Sequence of chain 1.K:
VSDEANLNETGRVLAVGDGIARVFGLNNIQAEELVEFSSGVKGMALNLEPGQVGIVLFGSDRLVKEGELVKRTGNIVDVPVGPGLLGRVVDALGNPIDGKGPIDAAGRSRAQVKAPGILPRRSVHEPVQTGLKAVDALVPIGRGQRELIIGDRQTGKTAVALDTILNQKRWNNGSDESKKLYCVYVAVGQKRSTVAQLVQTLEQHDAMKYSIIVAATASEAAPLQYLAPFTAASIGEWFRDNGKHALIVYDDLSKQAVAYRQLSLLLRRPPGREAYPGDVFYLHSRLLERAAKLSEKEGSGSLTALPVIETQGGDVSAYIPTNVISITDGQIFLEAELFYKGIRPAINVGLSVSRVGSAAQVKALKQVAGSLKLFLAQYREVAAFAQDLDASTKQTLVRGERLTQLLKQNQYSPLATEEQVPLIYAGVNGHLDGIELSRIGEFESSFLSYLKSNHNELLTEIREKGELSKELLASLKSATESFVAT

Binding-site contacts:
Ligand atom N6 contacts residue PHE424 of chain 1.O at 3.2 Å.
Ligand atom O2G contacts residue MG1 of chain 1.UA at 2.2 Å.
Ligand atom O1A contacts residue GLY168 of chain 1.O at 3.4 Å.
Ligand atom O2A contacts residue ARG375 of chain 1.K at 2.2 Å (salt-bridge).
Ligand atom O1G contacts residue LYS169 of chain 1.O at 2.6 Å (salt-bridge).
Ligand atom O1B contacts residue LYS169 of chain 1.O at 2.5 Å (salt-bridge).
Ligand atom O3A contacts residue LYS169 of chain 1.O at 3.2 Å (salt-bridge).
Ligand atom O2G contacts residue THR170 of chain 1.O at 3.6 Å.
Ligand atom O2' contacts residue PHE430 of chain 1.O at 3.3 Å.
Ligand atom C5' contacts residue ARG375 of chain 1.K at 3.4 Å.
Ligand atom N3B contacts residue GLY166 of chain 1.O at 3.2 Å (h-bond).
Ligand atom N9 contacts residue TYR351 of chain 1.O at 3.4 Å.
Ligand atom N3B contacts residue ARG375 of chain 1.K at 3.0 Å (salt-bridge).
Ligand atom C5 contacts residue TYR351 of chain 1.O at 3.4 Å (hydrophobic).
Ligand atom O1B contacts residue GLY168 of chain 1.O at 3.6 Å (h-bond).
Ligand atom O3G contacts residue ARG375 of chain 1.K at 3.2 Å (salt-bridge).
Ligand atom O3' contacts residue ARG375 of chain 1.K at 3.3 Å.
Ligand atom O2B contacts residue THR170 of chain 1.O at 2.1 Å (h-bond).
Ligand atom C2 contacts residue TYR351 of chain 1.O at 3.5 Å (hydrophobic).
Ligand atom O2B contacts residue MG1 of chain 1.UA at 2.2 Å.
Ligand atom C5' contacts residue GLY166 of chain 1.O at 3.5 Å.
Ligand atom N7 contacts residue VAL171 of chain 1.O at 3.4 Å.
Ligand atom O5' contacts residue GLY168 of chain 1.O at 3.6 Å.
Ligand atom PG contacts residue MG1 of chain 1.UA at 3.5 Å.
Ligand atom PA contacts residue ARG375 of chain 1.K at 3.5 Å.
Ligand atom C4 contacts residue TYR351 of chain 1.O at 3.4 Å (hydrophobic).
Ligand atom N1 contacts residue TYR351 of chain 1.O at 3.3 Å.
Ligand atom PB contacts residue THR170 of chain 1.O at 3.6 Å.
Ligand atom O3G contacts residue SER346 of chain 1.K at 2.9 Å.
Ligand atom PB contacts residue LYS169 of chain 1.O at 3.5 Å.
Ligand atom O1G contacts residue GLY166 of chain 1.O at 3.4 Å (h-bond).
Ligand atom O2G contacts residue ARG196 of chain 1.O at 3.1 Å (salt-bridge).
Ligand atom O3G contacts residue ARG196 of chain 1.O at 2.9 Å (salt-bridge).
Ligand atom O1A contacts residue THR170 of chain 1.O at 3.2 Å (h-bond).
Ligand atom O3G contacts residue ILE345 of chain 1.K at 3.5 Å (h-bond).
Ligand atom C6 contacts residue TYR351 of chain 1.O at 3.5 Å (hydrophobic).
Ligand atom O3A contacts residue GLY168 of chain 1.O at 2.9 Å (h-bond).
Ligand atom O1A contacts residue VAL171 of chain 1.O at 2.5 Å (h-bond).
Ligand atom PB contacts residue MG1 of chain 1.UA at 3.4 Å.
Ligand atom O1G contacts residue ALA165 of chain 1.O at 3.6 Å.

The protein below binds the small molecule below.
Small molecule (SMILES): Nc1ncnc2c1ncn2[C@@H]1O[C@H](CO[P](=O)(O)O[P](=O)(O)NP(=O)(O)O)[C@@H](O)[C@H]1O

Sequence of chain 1.O:
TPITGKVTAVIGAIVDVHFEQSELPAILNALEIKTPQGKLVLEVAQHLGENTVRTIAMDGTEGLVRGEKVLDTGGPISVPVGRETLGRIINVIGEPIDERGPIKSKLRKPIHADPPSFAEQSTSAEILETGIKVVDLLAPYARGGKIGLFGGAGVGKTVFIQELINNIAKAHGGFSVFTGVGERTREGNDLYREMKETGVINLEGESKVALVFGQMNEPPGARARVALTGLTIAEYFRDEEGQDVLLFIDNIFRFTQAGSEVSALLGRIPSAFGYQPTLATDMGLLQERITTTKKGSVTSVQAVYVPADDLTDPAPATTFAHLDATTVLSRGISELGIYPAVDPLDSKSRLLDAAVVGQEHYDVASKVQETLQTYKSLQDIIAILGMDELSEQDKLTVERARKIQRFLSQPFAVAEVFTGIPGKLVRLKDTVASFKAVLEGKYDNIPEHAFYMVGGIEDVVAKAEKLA